A small-molecule ligand and the protein it binds are described below.
Small molecule (SMILES): N[C@@H](CCCC[NH3+])C(=O)O

Binding-site contacts:
Ligand atom CG contacts residue ASN112 of chain 1.A at 3.8 Å.
Ligand atom CA contacts residue LEU1 of chain 1.G at 2.4 Å (hydrophobic).
Ligand atom CE contacts residue ASN112 of chain 1.A at 4.1 Å.
Ligand atom C contacts residue ASN112 of chain 1.A at 3.6 Å.
Ligand atom CA contacts residue HIS231 of chain 1.A at 3.6 Å.
Ligand atom CB contacts residue LEU1 of chain 1.G at 3.3 Å (hydrophobic).
Ligand atom CE contacts residue ASN111 of chain 1.A at 2.9 Å.
Ligand atom N contacts residue ASN112 of chain 1.A at 3.1 Å (h-bond).
Ligand atom CB contacts residue ARG203 of chain 1.A at 4.0 Å.
Ligand atom CA contacts residue ASN112 of chain 1.A at 4.2 Å.
Ligand atom CD contacts residue ASN111 of chain 1.A at 4.2 Å.
Ligand atom C contacts residue LEU1 of chain 1.G at 3.6 Å (hydrophobic).
Ligand atom CA contacts residue ARG203 of chain 1.A at 4.1 Å.
Ligand atom O contacts residue ASN112 of chain 1.A at 2.8 Å (h-bond).
Ligand atom CE contacts residue PHE130 of chain 1.A at 3.7 Å (hydrophobic).
Ligand atom O contacts residue LEU1 of chain 1.G at 3.9 Å.
Ligand atom CD contacts residue ASN112 of chain 1.A at 4.2 Å.
Ligand atom CB contacts residue LEU202 of chain 1.A at 3.8 Å (hydrophobic).
Ligand atom NZ contacts residue ASN111 of chain 1.A at 3.6 Å (h-bond).
Ligand atom N contacts residue LEU1 of chain 1.G at 1.3 Å.
Ligand atom C contacts residue HIS231 of chain 1.A at 3.6 Å.
Ligand atom O contacts residue HIS231 of chain 1.A at 3.7 Å.
Ligand atom CG contacts residue LEU202 of chain 1.A at 3.8 Å (hydrophobic).
Ligand atom OXT contacts residue ASN112 of chain 1.A at 4.5 Å.
Ligand atom N contacts residue HIS231 of chain 1.A at 4.0 Å.
Ligand atom CG contacts residue ASN111 of chain 1.A at 4.4 Å.
Ligand atom NZ contacts residue PHE130 of chain 1.A at 4.4 Å.
Ligand atom CG contacts residue LEU1 of chain 1.G at 3.8 Å (hydrophobic).
Ligand atom OXT contacts residue HIS231 of chain 1.A at 3.5 Å (h-bond).

Sequence of chain 1.A:
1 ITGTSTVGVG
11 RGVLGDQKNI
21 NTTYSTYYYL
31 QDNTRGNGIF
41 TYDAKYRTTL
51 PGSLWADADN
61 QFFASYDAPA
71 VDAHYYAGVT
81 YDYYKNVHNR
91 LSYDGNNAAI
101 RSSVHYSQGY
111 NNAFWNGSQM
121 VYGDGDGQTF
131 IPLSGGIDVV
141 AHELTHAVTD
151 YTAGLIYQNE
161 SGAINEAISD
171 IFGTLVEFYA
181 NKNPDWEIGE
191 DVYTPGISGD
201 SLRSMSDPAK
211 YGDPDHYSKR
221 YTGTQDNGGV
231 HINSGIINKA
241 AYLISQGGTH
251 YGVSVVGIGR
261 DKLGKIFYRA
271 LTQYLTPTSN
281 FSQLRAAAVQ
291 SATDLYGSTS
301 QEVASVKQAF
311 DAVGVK